Binding-site contacts:
Ligand atom C12 contacts residue LEU207 of chain 1.A at 3.6 Å (hydrophobic).
Ligand atom C20 contacts residue MET355 of chain 1.A at 3.6 Å (hydrophobic).
Ligand atom C32 contacts residue ALA86 of chain 1.A at 3.5 Å (hydrophobic).
Ligand atom C36 contacts residue ALA142 of chain 1.A at 3.7 Å (hydrophobic).
Ligand atom C30 contacts residue THR139 of chain 1.A at 3.6 Å.
Ligand atom O6 contacts residue ALA351 of chain 1.A at 3.3 Å (h-bond).
Ligand atom O5 contacts residue ALA351 of chain 1.A at 3.2 Å.
Ligand atom C20 contacts residue ALA351 of chain 1.A at 3.8 Å (hydrophobic).
Ligand atom O11 contacts residue GLN83 of chain 1.A at 2.9 Å (h-bond).
Ligand atom C15 contacts residue GLN83 of chain 1.A at 3.7 Å.
Ligand atom O12 contacts residue GLN83 of chain 1.A at 2.9 Å (h-bond).
Ligand atom C35 contacts residue LEU207 of chain 1.A at 3.6 Å (hydrophobic).
Ligand atom C16 contacts residue GLU352 of chain 1.A at 3.7 Å.
Ligand atom O10 contacts residue ILE117 of chain 1.A at 3.5 Å (h-bond).
Ligand atom C23 contacts residue HIS25 of chain 1.A at 3.6 Å.
Ligand atom C13 contacts residue PHE146 of chain 1.A at 3.8 Å (hydrophobic).
Ligand atom O8 contacts residue HIS25 of chain 1.A at 2.7 Å (h-bond).
Ligand atom C28 contacts residue ALA265 of chain 1.A at 3.3 Å (hydrophobic).
Ligand atom O6 contacts residue GLU352 of chain 1.A at 3.0 Å (salt-bridge).
Ligand atom O12 contacts residue VAL153 of chain 1.A at 3.6 Å.
Ligand atom C34 contacts residue LEU207 of chain 1.A at 3.4 Å (hydrophobic).
Ligand atom C21 contacts residue GLU81 of chain 1.A at 3.7 Å.
Ligand atom O11 contacts residue MET87 of chain 1.A at 3.2 Å.
Ligand atom O6 contacts residue ILE350 of chain 1.A at 3.8 Å.
Ligand atom C27 contacts residue ALA86 of chain 1.A at 3.6 Å (hydrophobic).
Ligand atom C33 contacts residue TRP120 of chain 1.A at 3.5 Å (hydrophobic).
Ligand atom C31 contacts residue GLU352 of chain 1.A at 3.7 Å.
Ligand atom C33 contacts residue PHE90 of chain 1.A at 3.5 Å (hydrophobic).
Ligand atom C30 contacts residue GLU352 of chain 1.A at 3.9 Å.
Ligand atom O5 contacts residue GLU352 of chain 1.A at 3.6 Å (salt-bridge).
Ligand atom O1 contacts residue PHE146 of chain 1.A at 3.1 Å.
Ligand atom C20 contacts residue GLU352 of chain 1.A at 3.8 Å.
Ligand atom C27 contacts residue PRO80 of chain 1.A at 3.2 Å (hydrophobic).
Ligand atom C29 contacts residue HIS25 of chain 1.A at 3.7 Å.
Ligand atom O4 contacts residue GLN83 of chain 1.A at 3.6 Å.
Ligand atom C29 contacts residue TRP79 of chain 1.A at 3.6 Å (hydrophobic).
Ligand atom C30 contacts residue PHE140 of chain 1.A at 3.7 Å (hydrophobic).
Ligand atom C2 contacts residue THR139 of chain 1.A at 3.8 Å.
Ligand atom C28 contacts residue TRP79 of chain 1.A at 3.9 Å (hydrophobic).
Ligand atom C14 contacts residue GLN83 of chain 1.A at 3.7 Å.

A small-molecule ligand and the protein it binds are described below.
Small molecule (SMILES): CO[C@H]1C[C@H](O[C@H]2[C@H](C)[C@@H](O[C@@H]3O[C@H](C)C[C@H](N(C)C)[C@H]3O)[C@@H](C)C[C@]3(CO3)C(=O)[C@H](C)[C@@H](O)[C@@H](C)[C@@H](C)OC(=O)[C@@H]2C)O[C@@H](C)[C@@H]1O

Sequence of chain 1.A:
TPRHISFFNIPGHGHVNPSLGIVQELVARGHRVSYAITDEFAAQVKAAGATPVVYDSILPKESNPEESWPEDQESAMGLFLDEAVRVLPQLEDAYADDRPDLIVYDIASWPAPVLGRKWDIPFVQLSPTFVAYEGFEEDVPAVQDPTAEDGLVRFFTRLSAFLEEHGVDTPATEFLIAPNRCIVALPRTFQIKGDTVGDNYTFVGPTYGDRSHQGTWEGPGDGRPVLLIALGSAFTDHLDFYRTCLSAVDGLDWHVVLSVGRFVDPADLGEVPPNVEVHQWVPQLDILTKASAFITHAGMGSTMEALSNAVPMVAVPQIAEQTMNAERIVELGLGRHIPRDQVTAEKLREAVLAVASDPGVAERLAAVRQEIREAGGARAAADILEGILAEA